A protein and the small-molecule ligand that binds it are described below.
Small molecule (SMILES): CCCCCCCCCCO[P](=O)([O-])OCC[N+](C)(C)C

Sequence of chain 1.B:
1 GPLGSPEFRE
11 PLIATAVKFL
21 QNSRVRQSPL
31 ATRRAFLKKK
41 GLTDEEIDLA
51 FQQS

Binding-site contacts:
Ligand atom C4 contacts residue SER5 of chain 1.B at 3.9 Å.
Ligand atom C4 contacts residue LEU3 of chain 1.B at 3.7 Å (hydrophobic).
Ligand atom O1 contacts residue PHE36 of chain 1.A at 4.4 Å.
Ligand atom C11 contacts residue PHE19 of chain 1.A at 4.3 Å (hydrophobic).
Ligand atom C12 contacts residue VAL25 of chain 1.A at 4.4 Å (hydrophobic).
Ligand atom C12 contacts residue PHE19 of chain 1.A at 3.8 Å (hydrophobic).
Ligand atom O1 contacts residue LEU3 of chain 1.B at 4.3 Å.
Ligand atom P contacts residue LYS39 of chain 1.A at 3.8 Å.
Ligand atom C13 contacts residue ASN22 of chain 1.A at 4.1 Å.
Ligand atom C1 contacts residue PRO2 of chain 1.B at 4.2 Å (hydrophobic).
Ligand atom C5 contacts residue PRO6 of chain 1.B at 4.4 Å (hydrophobic).
Ligand atom C4 contacts residue LYS39 of chain 1.A at 4.4 Å.
Ligand atom C7 contacts residue PHE36 of chain 1.A at 4.3 Å (hydrophobic).
Ligand atom N contacts residue PRO2 of chain 1.B at 4.2 Å.
Ligand atom O1 contacts residue LYS39 of chain 1.A at 3.2 Å (salt-bridge).
Ligand atom C13 contacts residue GLU7 of chain 1.B at 4.3 Å.
Ligand atom O2 contacts residue PHE36 of chain 1.A at 3.3 Å.
Ligand atom C11 contacts residue VAL25 of chain 1.A at 4.0 Å (hydrophobic).
Ligand atom C12 contacts residue GLU7 of chain 1.B at 4.0 Å.
Ligand atom C15 contacts residue ASN22 of chain 1.A at 4.4 Å.
Ligand atom C3 contacts residue GLY4 of chain 1.B at 4.2 Å.
Ligand atom C14 contacts residue PHE19 of chain 1.A at 3.9 Å (hydrophobic).
Ligand atom O2 contacts residue SER5 of chain 1.B at 4.4 Å.
Ligand atom C4 contacts residue GLY4 of chain 1.B at 3.4 Å.
Ligand atom O3 contacts residue LYS39 of chain 1.A at 3.1 Å (salt-bridge).
Ligand atom C6 contacts residue PHE36 of chain 1.A at 3.7 Å (hydrophobic).
Ligand atom C14 contacts residue GLU7 of chain 1.B at 4.2 Å.
Ligand atom C7 contacts residue ARG24 of chain 1.A at 4.1 Å.
Ligand atom C3 contacts residue PRO2 of chain 1.B at 3.4 Å (hydrophobic).
Ligand atom C5 contacts residue GLY4 of chain 1.B at 4.2 Å.
Ligand atom C1 contacts residue LEU3 of chain 1.B at 4.2 Å (hydrophobic).
Ligand atom O3 contacts residue PHE36 of chain 1.A at 3.7 Å.
Ligand atom C9 contacts residue ARG24 of chain 1.A at 3.8 Å.
Ligand atom C8 contacts residue PHE36 of chain 1.A at 3.6 Å (hydrophobic).
Ligand atom C5 contacts residue LYS39 of chain 1.A at 4.3 Å.
Ligand atom C15 contacts residue LYS18 of chain 1.A at 4.4 Å.
Ligand atom C5 contacts residue SER5 of chain 1.B at 3.6 Å.
Ligand atom O2 contacts residue LYS39 of chain 1.A at 4.3 Å.
Ligand atom P contacts residue PHE36 of chain 1.A at 4.2 Å.
Ligand atom O1 contacts residue SER5 of chain 1.B at 3.4 Å.

Sequence of chain 1.A:
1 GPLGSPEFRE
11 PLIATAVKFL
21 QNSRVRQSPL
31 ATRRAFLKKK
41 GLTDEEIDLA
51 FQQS